This protein binds this small molecule.
Small molecule (SMILES): C[C@@H]1O[C@@H](O)[C@@H](O)[C@H](O)[C@@H]1O

Sequence of chain 1.C:
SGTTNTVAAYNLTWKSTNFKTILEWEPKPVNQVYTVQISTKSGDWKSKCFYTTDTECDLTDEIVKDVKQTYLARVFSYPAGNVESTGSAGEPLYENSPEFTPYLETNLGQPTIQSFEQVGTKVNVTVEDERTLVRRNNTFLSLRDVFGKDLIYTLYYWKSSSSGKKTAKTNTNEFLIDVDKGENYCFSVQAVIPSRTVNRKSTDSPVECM

Sequence of chain 1.A:
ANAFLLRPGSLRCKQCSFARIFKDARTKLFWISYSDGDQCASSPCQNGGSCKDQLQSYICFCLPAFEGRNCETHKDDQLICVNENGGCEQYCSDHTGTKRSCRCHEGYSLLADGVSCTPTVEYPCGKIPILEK

Binding-site contacts:
Ligand atom C6 contacts residue PHE140 of chain 1.C at 3.9 Å (hydrophobic).
Ligand atom O3 contacts residue SER60 of chain 1.A at 4.0 Å.
Ligand atom C4 contacts residue GLY58 of chain 1.A at 3.4 Å.
Ligand atom O4 contacts residue SER60 of chain 1.A at 4.4 Å.
Ligand atom C6 contacts residue PHE71 of chain 1.A at 3.8 Å (hydrophobic).
Ligand atom O3 contacts residue GLY58 of chain 1.A at 3.9 Å.
Ligand atom C6 contacts residue CYS72 of chain 1.A at 3.8 Å (hydrophobic).
Ligand atom C3 contacts residue GLY58 of chain 1.A at 3.4 Å.
Ligand atom C4 contacts residue LEU73 of chain 1.A at 3.7 Å (hydrophobic).
Ligand atom C1 contacts residue SER60 of chain 1.A at 1.4 Å.
Ligand atom C5 contacts residue GLY59 of chain 1.A at 4.2 Å.
Ligand atom O4 contacts residue LEU73 of chain 1.A at 3.8 Å.
Ligand atom C6 contacts residue LEU73 of chain 1.A at 4.0 Å (hydrophobic).
Ligand atom C5 contacts residue SER60 of chain 1.A at 2.8 Å.
Ligand atom O5 contacts residue SER60 of chain 1.A at 2.3 Å (h-bond).
Ligand atom C5 contacts residue LEU73 of chain 1.A at 4.4 Å (hydrophobic).
Ligand atom C6 contacts residue SER60 of chain 1.A at 4.2 Å.
Ligand atom C4 contacts residue SER60 of chain 1.A at 3.4 Å.
Ligand atom C3 contacts residue SER60 of chain 1.A at 2.8 Å.
Ligand atom O2 contacts residue SER60 of chain 1.A at 2.7 Å (h-bond).
Ligand atom C2 contacts residue SER60 of chain 1.A at 2.3 Å.
Ligand atom C5 contacts residue GLY58 of chain 1.A at 3.8 Å.
Ligand atom O5 contacts residue PHE71 of chain 1.A at 4.4 Å.
Ligand atom C5 contacts residue PHE71 of chain 1.A at 3.9 Å (hydrophobic).